A protein and the small-molecule ligand that binds it are described below.
Small molecule (SMILES): CN(C)c1ncc2c(=O)n(C)ccc2n1

Sequence of chain 1.A:
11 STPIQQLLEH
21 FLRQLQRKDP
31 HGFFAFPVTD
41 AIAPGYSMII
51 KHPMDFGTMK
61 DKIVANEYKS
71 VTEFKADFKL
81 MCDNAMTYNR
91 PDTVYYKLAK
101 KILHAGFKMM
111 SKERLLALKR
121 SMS

Binding-site contacts:
Ligand atom C3 contacts residue TYR95 of chain 1.A at 3.6 Å (hydrophobic).
Ligand atom C3 contacts residue ALA43 of chain 1.A at 4.0 Å (hydrophobic).
Ligand atom C9 contacts residue TYR95 of chain 1.A at 3.8 Å (hydrophobic).
Ligand atom N6 contacts residue VAL38 of chain 1.A at 3.7 Å.
Ligand atom C10 contacts residue TYR95 of chain 1.A at 3.9 Å (hydrophobic).
Ligand atom C1 contacts residue VAL38 of chain 1.A at 4.2 Å (hydrophobic).
Ligand atom C15 contacts residue TYR95 of chain 1.A at 3.8 Å (hydrophobic).
Ligand atom C9 contacts residue VAL38 of chain 1.A at 4.2 Å (hydrophobic).
Ligand atom C10 contacts residue ASN89 of chain 1.A at 3.2 Å.
Ligand atom C8 contacts residue TYR95 of chain 1.A at 3.4 Å (hydrophobic).
Ligand atom O12 contacts residue ASN89 of chain 1.A at 3.0 Å (h-bond).
Ligand atom C3 contacts residue ILE42 of chain 1.A at 4.2 Å (hydrophobic).
Ligand atom N11 contacts residue ILE42 of chain 1.A at 3.4 Å (h-bond).
Ligand atom N4 contacts residue ILE42 of chain 1.A at 3.7 Å.
Ligand atom C13 contacts residue VAL38 of chain 1.A at 3.8 Å (hydrophobic).
Ligand atom C14 contacts residue ALA43 of chain 1.A at 4.1 Å (hydrophobic).
Ligand atom N4 contacts residue TYR95 of chain 1.A at 3.4 Å.
Ligand atom C13 contacts residue PHE34 of chain 1.A at 3.7 Å (hydrophobic).
Ligand atom N7 contacts residue ASN89 of chain 1.A at 3.6 Å.
Ligand atom C15 contacts residue ILE42 of chain 1.A at 3.4 Å (hydrophobic).
Ligand atom C13 contacts residue PHE33 of chain 1.A at 3.4 Å (hydrophobic).
Ligand atom C14 contacts residue ILE42 of chain 1.A at 3.4 Å (hydrophobic).
Ligand atom C9 contacts residue PHE33 of chain 1.A at 3.2 Å (hydrophobic).
Ligand atom C5 contacts residue TYR95 of chain 1.A at 3.5 Å (hydrophobic).
Ligand atom C2 contacts residue VAL38 of chain 1.A at 3.9 Å (hydrophobic).
Ligand atom N7 contacts residue ALA43 of chain 1.A at 3.5 Å.
Ligand atom C2 contacts residue ASN89 of chain 1.A at 3.9 Å.
Ligand atom C10 contacts residue ALA43 of chain 1.A at 3.9 Å (hydrophobic).
Ligand atom C1 contacts residue ASN89 of chain 1.A at 4.1 Å.
Ligand atom N11 contacts residue TYR95 of chain 1.A at 4.1 Å.
Ligand atom N6 contacts residue TYR95 of chain 1.A at 3.9 Å.
Ligand atom N7 contacts residue TYR95 of chain 1.A at 3.9 Å.
Ligand atom C1 contacts residue TYR95 of chain 1.A at 3.9 Å (hydrophobic).
Ligand atom O12 contacts residue VAL38 of chain 1.A at 4.1 Å.
Ligand atom N7 contacts residue TYR88 of chain 1.A at 3.8 Å.
Ligand atom C2 contacts residue TYR95 of chain 1.A at 4.0 Å (hydrophobic).
Ligand atom N11 contacts residue ALA43 of chain 1.A at 4.2 Å.
Ligand atom N6 contacts residue PHE33 of chain 1.A at 3.8 Å.
Ligand atom O12 contacts residue TYR95 of chain 1.A at 4.2 Å.
Ligand atom C10 contacts residue TYR88 of chain 1.A at 3.8 Å (hydrophobic).